The small molecule below binds the protein below.
Small molecule (SMILES): CN(C)c1ncnc2nc[nH]c12

Sequence of chain 1.A:
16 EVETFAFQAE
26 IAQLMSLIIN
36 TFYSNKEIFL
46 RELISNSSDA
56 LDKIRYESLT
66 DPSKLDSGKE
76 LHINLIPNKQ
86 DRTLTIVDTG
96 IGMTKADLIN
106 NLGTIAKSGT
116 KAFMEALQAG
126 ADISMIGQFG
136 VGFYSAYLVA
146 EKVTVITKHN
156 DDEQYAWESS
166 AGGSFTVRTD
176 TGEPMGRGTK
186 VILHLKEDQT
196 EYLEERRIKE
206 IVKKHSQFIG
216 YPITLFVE

Binding-site contacts:
Ligand atom C8 contacts residue ASN51 of chain 1.A at 3.9 Å.
Ligand atom C5 contacts residue THR184 of chain 1.A at 4.2 Å.
Ligand atom C3 contacts residue ALA55 of chain 1.A at 3.6 Å (hydrophobic).
Ligand atom C11 contacts residue THR109 of chain 1.A at 3.8 Å.
Ligand atom N4 contacts residue MET98 of chain 1.A at 4.5 Å.
Ligand atom N6 contacts residue MET98 of chain 1.A at 3.6 Å.
Ligand atom C12 contacts residue PHE138 of chain 1.A at 4.1 Å (hydrophobic).
Ligand atom C5 contacts residue GLY97 of chain 1.A at 4.0 Å.
Ligand atom N9 contacts residue ALA55 of chain 1.A at 3.9 Å.
Ligand atom C11 contacts residue LEU107 of chain 1.A at 2.6 Å (hydrophobic).
Ligand atom C12 contacts residue ASN51 of chain 1.A at 3.8 Å.
Ligand atom N9 contacts residue ASP93 of chain 1.A at 2.7 Å (salt-bridge).
Ligand atom N7 contacts residue ASN51 of chain 1.A at 3.4 Å.
Ligand atom C8 contacts residue THR184 of chain 1.A at 4.2 Å.
Ligand atom C12 contacts residue THR109 of chain 1.A at 4.4 Å.
Ligand atom C11 contacts residue MET98 of chain 1.A at 3.6 Å (hydrophobic).
Ligand atom N4 contacts residue THR184 of chain 1.A at 3.5 Å (h-bond).
Ligand atom C5 contacts residue ILE96 of chain 1.A at 4.3 Å (hydrophobic).
Ligand atom C3 contacts residue ASP93 of chain 1.A at 3.9 Å.
Ligand atom N4 contacts residue GLY97 of chain 1.A at 4.4 Å.
Ligand atom N9 contacts residue SER52 of chain 1.A at 3.8 Å.
Ligand atom C8 contacts residue ASP93 of chain 1.A at 3.4 Å.
Ligand atom N9 contacts residue ASN51 of chain 1.A at 4.2 Å.
Ligand atom C1 contacts residue MET98 of chain 1.A at 3.9 Å (hydrophobic).
Ligand atom C8 contacts residue VAL186 of chain 1.A at 4.5 Å (hydrophobic).
Ligand atom N10 contacts residue MET98 of chain 1.A at 4.1 Å.
Ligand atom N4 contacts residue ASP93 of chain 1.A at 4.5 Å.
Ligand atom N7 contacts residue SER52 of chain 1.A at 4.5 Å.
Ligand atom C2 contacts residue ASN51 of chain 1.A at 4.2 Å.
Ligand atom C5 contacts residue ALA55 of chain 1.A at 3.8 Å (hydrophobic).
Ligand atom N10 contacts residue LEU107 of chain 1.A at 4.0 Å.
Ligand atom C2 contacts residue MET98 of chain 1.A at 4.2 Å (hydrophobic).
Ligand atom C8 contacts residue SER52 of chain 1.A at 3.5 Å.
Ligand atom N9 contacts residue THR184 of chain 1.A at 3.7 Å.
Ligand atom C3 contacts residue ASN51 of chain 1.A at 4.2 Å.
Ligand atom N4 contacts residue ALA55 of chain 1.A at 3.2 Å.
Ligand atom C5 contacts residue MET98 of chain 1.A at 3.8 Å (hydrophobic).
Ligand atom C3 contacts residue THR184 of chain 1.A at 3.9 Å.